This small molecule binds to this protein.
Small molecule (SMILES): Nc1ccn([C@H]2C[C@H](O[P](=O)(O)OC[C@H]3O[C@@H](n4ccc(N)nc4=O)C[C@@H]3O[P](=O)(O)OC[C@H]3O[C@@H](n4cnc5c(=O)nc(N)[nH]c54)C[C@@H]3O)[C@@H](CO[P](=O)(O)O[C@H]3C[C@H](n4cnc5c(=O)nc(N)[nH]c54)O[C@@H]3COP(=O)(O)O)O2)c(=O)n1

Binding-site contacts:
Ligand atom C5' contacts residue GLY64 of chain 1.D at 3.6 Å.
Ligand atom OP3 contacts residue ARG68 of chain 1.D at 2.7 Å (salt-bridge).
Ligand atom P contacts residue ARG68 of chain 1.D at 3.2 Å.
Ligand atom OP1 contacts residue ILE65 of chain 1.D at 3.8 Å.
Ligand atom C5 contacts residue TRP34 of chain 1.D at 3.8 Å (hydrophobic).
Ligand atom C2 contacts residue GLY38 of chain 1.D at 3.8 Å.
Ligand atom C1' contacts residue ARG35 of chain 1.D at 3.7 Å.
Ligand atom C4' contacts residue GLY64 of chain 1.D at 3.4 Å.
Ligand atom C4 contacts residue ARG35 of chain 1.D at 3.8 Å.
Ligand atom O3' contacts residue MET69 of chain 1.D at 3.6 Å.
Ligand atom OP2 contacts residue ARG68 of chain 1.D at 2.8 Å (salt-bridge).
Ligand atom OP2 contacts residue ARG68 of chain 1.D at 3.5 Å.
Ligand atom P contacts residue GLY64 of chain 1.D at 3.7 Å.
Ligand atom OP3 contacts residue LYS72 of chain 1.D at 3.8 Å.
Ligand atom OP2 contacts residue ARG35 of chain 1.D at 3.6 Å.
Ligand atom O6 contacts residue TRP34 of chain 1.D at 3.7 Å.
Ligand atom C5' contacts residue ARG68 of chain 1.D at 3.7 Å.
Ligand atom P contacts residue ARG35 of chain 1.D at 3.7 Å.
Ligand atom OP2 contacts residue ILE65 of chain 1.D at 3.5 Å (h-bond).
Ligand atom C5' contacts residue ARG35 of chain 1.D at 3.4 Å.
Ligand atom O3' contacts residue ILE65 of chain 1.D at 3.7 Å.
Ligand atom O4' contacts residue TYR39 of chain 1.D at 3.2 Å.
Ligand atom C2 contacts residue TRP34 of chain 1.D at 3.3 Å (hydrophobic).
Ligand atom OP1 contacts residue PRO63 of chain 1.D at 3.5 Å.
Ligand atom N2 contacts residue GLY38 of chain 1.D at 3.7 Å.
Ligand atom C4 contacts residue TRP34 of chain 1.D at 3.5 Å (hydrophobic).
Ligand atom N2 contacts residue TRP34 of chain 1.D at 3.8 Å.
Ligand atom N1 contacts residue TRP34 of chain 1.D at 3.5 Å (h-bond).
Ligand atom OP1 contacts residue MET69 of chain 1.D at 3.0 Å (h-bond).
Ligand atom N3 contacts residue GLY38 of chain 1.D at 3.1 Å.
Ligand atom O4' contacts residue ARG35 of chain 1.D at 3.4 Å (salt-bridge).
Ligand atom N3 contacts residue TRP34 of chain 1.D at 3.3 Å (h-bond).
Ligand atom N9 contacts residue ARG35 of chain 1.D at 3.6 Å.
Ligand atom O5' contacts residue ARG35 of chain 1.D at 3.0 Å (salt-bridge).
Ligand atom OP1 contacts residue LYS72 of chain 1.D at 3.6 Å.
Ligand atom OP1 contacts residue GLY64 of chain 1.D at 2.6 Å (h-bond).
Ligand atom OP1 contacts residue ARG35 of chain 1.D at 3.7 Å.
Ligand atom C8 contacts residue ARG35 of chain 1.D at 3.4 Å.
Ligand atom O3' contacts residue GLY64 of chain 1.D at 3.4 Å.
Ligand atom OP1 contacts residue GLY66 of chain 1.D at 2.7 Å (h-bond).

Sequence of chain 1.D:
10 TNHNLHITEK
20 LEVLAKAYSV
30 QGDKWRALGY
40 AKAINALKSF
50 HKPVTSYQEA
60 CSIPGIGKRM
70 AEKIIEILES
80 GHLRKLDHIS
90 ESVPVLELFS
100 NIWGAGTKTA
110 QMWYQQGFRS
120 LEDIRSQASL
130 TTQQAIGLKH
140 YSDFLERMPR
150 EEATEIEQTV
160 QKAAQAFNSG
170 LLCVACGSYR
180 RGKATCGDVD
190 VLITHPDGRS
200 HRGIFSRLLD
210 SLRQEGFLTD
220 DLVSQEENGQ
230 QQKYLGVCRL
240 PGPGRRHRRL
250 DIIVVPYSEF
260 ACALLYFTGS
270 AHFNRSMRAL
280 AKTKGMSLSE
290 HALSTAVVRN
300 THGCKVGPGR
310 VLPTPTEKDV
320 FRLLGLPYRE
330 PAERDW